The protein below binds the small molecule below.
Small molecule (SMILES): CC(=O)N[C@H]1[C@H](O[C@H]2[C@H](O)[C@@H](NC(C)=O)CO[C@@H]2CO)O[C@H](CO)[C@@H](O)[C@@H]1O

Sequence of chain 1.C:
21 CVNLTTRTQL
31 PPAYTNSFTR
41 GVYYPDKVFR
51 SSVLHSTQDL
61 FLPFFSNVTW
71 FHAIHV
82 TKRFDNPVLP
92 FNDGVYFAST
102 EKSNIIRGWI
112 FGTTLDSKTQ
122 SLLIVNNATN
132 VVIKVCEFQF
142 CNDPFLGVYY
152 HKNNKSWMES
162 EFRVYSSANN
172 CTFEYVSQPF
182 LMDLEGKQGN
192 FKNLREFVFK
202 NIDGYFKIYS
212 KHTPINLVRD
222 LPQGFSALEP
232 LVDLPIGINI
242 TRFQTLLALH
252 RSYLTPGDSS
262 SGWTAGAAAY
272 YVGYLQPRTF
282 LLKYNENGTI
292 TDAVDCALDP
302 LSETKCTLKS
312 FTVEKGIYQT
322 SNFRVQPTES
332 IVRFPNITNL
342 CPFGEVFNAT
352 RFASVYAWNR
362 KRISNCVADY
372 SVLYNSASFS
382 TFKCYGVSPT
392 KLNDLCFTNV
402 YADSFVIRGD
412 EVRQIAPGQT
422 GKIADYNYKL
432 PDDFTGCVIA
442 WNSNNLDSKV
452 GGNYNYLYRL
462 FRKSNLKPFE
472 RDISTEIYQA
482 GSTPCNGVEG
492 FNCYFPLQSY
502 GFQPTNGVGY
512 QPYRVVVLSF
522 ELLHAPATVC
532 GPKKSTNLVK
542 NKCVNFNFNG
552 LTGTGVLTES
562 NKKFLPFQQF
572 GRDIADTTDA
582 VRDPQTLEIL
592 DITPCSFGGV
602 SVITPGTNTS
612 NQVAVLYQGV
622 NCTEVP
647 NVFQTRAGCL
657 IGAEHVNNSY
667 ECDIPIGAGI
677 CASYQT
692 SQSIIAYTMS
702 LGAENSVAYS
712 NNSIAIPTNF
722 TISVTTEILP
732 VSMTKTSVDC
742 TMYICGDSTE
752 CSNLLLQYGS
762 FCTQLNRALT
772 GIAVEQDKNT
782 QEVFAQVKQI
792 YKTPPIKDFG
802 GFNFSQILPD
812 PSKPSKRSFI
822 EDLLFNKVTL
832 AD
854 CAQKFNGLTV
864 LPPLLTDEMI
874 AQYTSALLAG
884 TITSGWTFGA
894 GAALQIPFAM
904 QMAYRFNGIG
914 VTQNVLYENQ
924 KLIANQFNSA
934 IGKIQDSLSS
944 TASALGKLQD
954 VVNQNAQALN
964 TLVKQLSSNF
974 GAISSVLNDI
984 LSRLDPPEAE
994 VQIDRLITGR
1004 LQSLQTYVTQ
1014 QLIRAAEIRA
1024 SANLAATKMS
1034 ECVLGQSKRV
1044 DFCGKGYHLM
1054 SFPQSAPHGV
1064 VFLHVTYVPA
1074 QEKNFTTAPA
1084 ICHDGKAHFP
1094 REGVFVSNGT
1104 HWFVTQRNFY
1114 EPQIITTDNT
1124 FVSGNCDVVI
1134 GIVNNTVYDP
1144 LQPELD

Binding-site contacts:
Ligand atom C8 contacts residue GLU287 of chain 1.C at 3.8 Å.
Ligand atom C2 contacts residue ASN288 of chain 1.C at 2.8 Å.
Ligand atom C8 contacts residue ASN288 of chain 1.C at 3.0 Å.
Ligand atom C5 contacts residue ASN288 of chain 1.C at 3.3 Å.
Ligand atom C7 contacts residue ASN288 of chain 1.C at 2.9 Å.
Ligand atom C4 contacts residue ASN288 of chain 1.C at 4.2 Å.
Ligand atom O5 contacts residue ASN288 of chain 1.C at 2.3 Å (h-bond).
Ligand atom O7 contacts residue GLU287 of chain 1.C at 4.1 Å.
Ligand atom O7 contacts residue ASN288 of chain 1.C at 3.1 Å (h-bond).
Ligand atom N2 contacts residue ASN288 of chain 1.C at 3.1 Å (h-bond).
Ligand atom C6 contacts residue ASN288 of chain 1.C at 4.5 Å.
Ligand atom C3 contacts residue ASN288 of chain 1.C at 3.8 Å.
Ligand atom C7 contacts residue GLU287 of chain 1.C at 4.4 Å.
Ligand atom C1 contacts residue ASN288 of chain 1.C at 1.5 Å.